Binding-site contacts:
Ligand atom O5 contacts residue ASN234 of chain 1.B at 2.3 Å (h-bond).
Ligand atom C3 contacts residue ASN234 of chain 1.B at 3.8 Å.
Ligand atom C7 contacts residue ASN234 of chain 1.B at 4.1 Å.
Ligand atom C4 contacts residue ASN234 of chain 1.B at 4.2 Å.
Ligand atom C1 contacts residue ASN234 of chain 1.B at 1.4 Å.
Ligand atom C8 contacts residue ASN234 of chain 1.B at 4.5 Å.
Ligand atom N2 contacts residue ASN234 of chain 1.B at 3.0 Å (h-bond).
Ligand atom C5 contacts residue ASN234 of chain 1.B at 3.6 Å.
Ligand atom C8 contacts residue GLY232 of chain 1.B at 4.0 Å.
Ligand atom C2 contacts residue ASN234 of chain 1.B at 2.5 Å.

Sequence of chain 1.B:
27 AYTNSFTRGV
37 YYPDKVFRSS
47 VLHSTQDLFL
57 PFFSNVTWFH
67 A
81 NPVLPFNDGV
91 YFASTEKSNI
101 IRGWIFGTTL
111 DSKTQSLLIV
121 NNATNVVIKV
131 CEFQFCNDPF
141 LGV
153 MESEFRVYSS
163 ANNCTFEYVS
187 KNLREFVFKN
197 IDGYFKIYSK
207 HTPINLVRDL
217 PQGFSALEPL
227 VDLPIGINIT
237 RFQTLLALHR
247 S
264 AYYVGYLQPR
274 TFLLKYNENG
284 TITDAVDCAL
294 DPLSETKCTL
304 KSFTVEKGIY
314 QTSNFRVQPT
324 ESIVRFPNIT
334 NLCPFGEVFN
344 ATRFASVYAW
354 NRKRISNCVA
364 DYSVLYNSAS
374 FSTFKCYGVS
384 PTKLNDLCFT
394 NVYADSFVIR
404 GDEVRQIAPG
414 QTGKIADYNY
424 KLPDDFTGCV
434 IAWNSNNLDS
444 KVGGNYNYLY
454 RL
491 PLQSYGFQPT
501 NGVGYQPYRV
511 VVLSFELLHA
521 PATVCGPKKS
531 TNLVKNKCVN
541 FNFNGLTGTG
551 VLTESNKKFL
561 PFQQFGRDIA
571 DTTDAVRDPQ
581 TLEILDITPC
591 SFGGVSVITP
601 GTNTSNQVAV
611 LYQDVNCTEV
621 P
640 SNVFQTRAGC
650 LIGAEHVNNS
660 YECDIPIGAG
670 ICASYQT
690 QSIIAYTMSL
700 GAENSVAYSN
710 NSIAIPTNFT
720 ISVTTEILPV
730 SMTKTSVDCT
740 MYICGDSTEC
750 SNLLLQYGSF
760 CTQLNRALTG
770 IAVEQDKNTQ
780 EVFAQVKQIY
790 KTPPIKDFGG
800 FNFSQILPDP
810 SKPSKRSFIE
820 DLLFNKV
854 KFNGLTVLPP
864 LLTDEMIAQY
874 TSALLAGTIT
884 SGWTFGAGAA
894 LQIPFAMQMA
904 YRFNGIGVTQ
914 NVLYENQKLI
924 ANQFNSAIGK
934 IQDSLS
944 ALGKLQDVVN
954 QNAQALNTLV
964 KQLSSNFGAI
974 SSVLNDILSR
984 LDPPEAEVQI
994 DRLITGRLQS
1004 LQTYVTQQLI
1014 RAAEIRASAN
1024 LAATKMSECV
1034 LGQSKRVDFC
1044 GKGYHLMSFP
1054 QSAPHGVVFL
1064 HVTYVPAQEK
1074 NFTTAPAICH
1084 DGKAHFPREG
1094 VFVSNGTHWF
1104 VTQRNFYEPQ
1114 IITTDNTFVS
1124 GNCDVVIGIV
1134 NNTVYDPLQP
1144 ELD

The small molecule below binds the protein below.
Small molecule (SMILES): CC(=O)N[C@@H]1[C@@H](O)[C@H](O)[C@@H](CO)O[C@H]1O